Binding-site contacts:
Ligand atom C8 contacts residue MET267 of chain 1.A at 3.5 Å (hydrophobic).
Ligand atom O26 contacts residue PHE283 of chain 1.A at 3.8 Å.
Ligand atom C27 contacts residue ILE246 of chain 1.A at 3.8 Å (hydrophobic).
Ligand atom C8 contacts residue GLY279 of chain 1.A at 3.6 Å.
Ligand atom N22 contacts residue ILE246 of chain 1.A at 3.7 Å.
Ligand atom O18 contacts residue GLN280 of chain 1.A at 2.7 Å (h-bond).
Ligand atom C13 contacts residue LYS272 of chain 1.A at 3.9 Å.
Ligand atom N6 contacts residue MET267 of chain 1.A at 3.5 Å.
Ligand atom C15 contacts residue GLY279 of chain 1.A at 3.8 Å.
Ligand atom C17 contacts residue PHE283 of chain 1.A at 3.8 Å (hydrophobic).
Ligand atom C4 contacts residue TYR247 of chain 1.A at 3.3 Å (hydrophobic).
Ligand atom C7 contacts residue MET267 of chain 1.A at 3.6 Å (hydrophobic).
Ligand atom N22 contacts residue LEU229 of chain 1.A at 3.9 Å.
Ligand atom C8 contacts residue TYR247 of chain 1.A at 3.9 Å (hydrophobic).
Ligand atom C27 contacts residue PHE283 of chain 1.A at 3.8 Å (hydrophobic).
Ligand atom C2 contacts residue PHE283 of chain 1.A at 3.4 Å (hydrophobic).
Ligand atom C27 contacts residue VAL232 of chain 1.A at 3.7 Å (hydrophobic).
Ligand atom N9 contacts residue MET267 of chain 1.A at 3.5 Å.
Ligand atom O26 contacts residue LEU189 of chain 1.A at 3.9 Å.
Ligand atom N9 contacts residue TYR247 of chain 1.A at 2.7 Å (h-bond).
Ligand atom N23 contacts residue PHE283 of chain 1.A at 3.7 Å.
Ligand atom C5 contacts residue MET267 of chain 1.A at 3.6 Å (hydrophobic).
Ligand atom C14 contacts residue PRO266 of chain 1.A at 3.8 Å (hydrophobic).
Ligand atom C11 contacts residue MET267 of chain 1.A at 3.6 Å (hydrophobic).
Ligand atom C5 contacts residue TYR247 of chain 1.A at 3.3 Å (hydrophobic).
Ligand atom C3 contacts residue MET267 of chain 1.A at 3.4 Å (hydrophobic).
Ligand atom C10 contacts residue MET267 of chain 1.A at 3.7 Å (hydrophobic).
Ligand atom C4 contacts residue GLN280 of chain 1.A at 3.5 Å.
Ligand atom C29 contacts residue HIS79 of chain 1.A at 3.6 Å.
Ligand atom C1 contacts residue PHE283 of chain 1.A at 3.4 Å (hydrophobic).
Ligand atom C13 contacts residue GLU275 of chain 1.A at 3.5 Å.
Ligand atom N31 contacts residue PHE283 of chain 1.A at 3.5 Å.
Ligand atom C21 contacts residue LEU229 of chain 1.A at 3.6 Å (hydrophobic).
Ligand atom C12 contacts residue GLU275 of chain 1.A at 3.7 Å.
Ligand atom C10 contacts residue GLY279 of chain 1.A at 3.7 Å.
Ligand atom C12 contacts residue VAL276 of chain 1.A at 3.8 Å (hydrophobic).
Ligand atom N23 contacts residue ILE246 of chain 1.A at 3.6 Å.
Ligand atom O18 contacts residue PHE283 of chain 1.A at 3.8 Å.
Ligand atom C11 contacts residue TYR247 of chain 1.A at 3.9 Å (hydrophobic).
Ligand atom C19 contacts residue PHE283 of chain 1.A at 3.7 Å (hydrophobic).

Sequence of chain 1.A:
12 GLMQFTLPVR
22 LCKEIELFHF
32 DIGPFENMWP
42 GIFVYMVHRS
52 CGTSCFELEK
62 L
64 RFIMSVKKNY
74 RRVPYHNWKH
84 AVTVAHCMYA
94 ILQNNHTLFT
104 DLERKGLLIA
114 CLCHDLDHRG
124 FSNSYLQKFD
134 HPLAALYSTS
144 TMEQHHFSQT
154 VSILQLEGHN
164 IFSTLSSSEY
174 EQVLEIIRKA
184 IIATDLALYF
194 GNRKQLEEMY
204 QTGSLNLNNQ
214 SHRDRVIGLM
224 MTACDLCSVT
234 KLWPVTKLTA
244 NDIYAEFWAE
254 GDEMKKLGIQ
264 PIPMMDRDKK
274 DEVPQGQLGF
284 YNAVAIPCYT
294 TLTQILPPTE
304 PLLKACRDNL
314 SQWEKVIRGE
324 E

A small-molecule ligand and the protein it binds are described below.
Small molecule (SMILES): Cc1ccccc1-c1cn2c(n1)C[C@H](NC(=O)c1c(C(=O)N3CCC3)cnn1C)CC2